Binding-site contacts:
Ligand atom C1 contacts residue ASN74 of chain 2.D at 1.4 Å.
Ligand atom C5 contacts residue ASN74 of chain 2.D at 3.7 Å.
Ligand atom O5 contacts residue TRP365 of chain 2.D at 4.0 Å.
Ligand atom C7 contacts residue TRP365 of chain 2.D at 4.0 Å (hydrophobic).
Ligand atom C4 contacts residue TRP365 of chain 2.D at 4.0 Å (hydrophobic).
Ligand atom C1 contacts residue TRP365 of chain 2.D at 4.2 Å (hydrophobic).
Ligand atom C7 contacts residue ASN74 of chain 2.D at 3.5 Å.
Ligand atom O7 contacts residue TRP365 of chain 2.D at 3.7 Å.
Ligand atom O4 contacts residue TRP365 of chain 2.D at 3.4 Å.
Ligand atom O7 contacts residue ASN74 of chain 2.D at 3.7 Å.
Ligand atom C3 contacts residue TRP365 of chain 2.D at 3.7 Å (hydrophobic).
Ligand atom C4 contacts residue ASN74 of chain 2.D at 4.3 Å.
Ligand atom N2 contacts residue ASN74 of chain 2.D at 3.0 Å (h-bond).
Ligand atom N2 contacts residue TRP365 of chain 2.D at 3.5 Å.
Ligand atom C5 contacts residue TRP365 of chain 2.D at 3.9 Å (hydrophobic).
Ligand atom C8 contacts residue TRP365 of chain 2.D at 3.3 Å (hydrophobic).
Ligand atom O3 contacts residue TRP365 of chain 2.D at 3.9 Å.
Ligand atom O5 contacts residue ASN74 of chain 2.D at 2.4 Å (h-bond).
Ligand atom C2 contacts residue TRP365 of chain 2.D at 4.2 Å (hydrophobic).
Ligand atom C3 contacts residue ASN74 of chain 2.D at 3.9 Å.
Ligand atom C8 contacts residue ILE397 of chain 2.D at 4.3 Å (hydrophobic).
Ligand atom C2 contacts residue ASN74 of chain 2.D at 2.6 Å.

The small molecule below binds the protein below.
Small molecule (SMILES): CC(=O)N[C@H]1[C@H](O[C@H]2[C@H](O)[C@@H](NC(C)=O)CO[C@@H]2CO)O[C@H](CO)[C@@H](O)[C@@H]1O

Sequence of chain 2.D:
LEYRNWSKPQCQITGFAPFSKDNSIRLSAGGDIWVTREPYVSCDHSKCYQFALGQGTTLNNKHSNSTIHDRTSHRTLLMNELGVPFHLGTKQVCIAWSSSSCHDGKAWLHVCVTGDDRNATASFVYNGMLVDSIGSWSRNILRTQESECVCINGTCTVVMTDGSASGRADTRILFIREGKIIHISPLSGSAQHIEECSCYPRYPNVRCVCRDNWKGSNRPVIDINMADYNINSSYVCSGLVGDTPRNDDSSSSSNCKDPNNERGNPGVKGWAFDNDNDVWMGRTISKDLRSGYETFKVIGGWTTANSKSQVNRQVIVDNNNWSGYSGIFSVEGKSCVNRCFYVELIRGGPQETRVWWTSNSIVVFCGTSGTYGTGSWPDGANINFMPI